Sequence of chain 1.A:
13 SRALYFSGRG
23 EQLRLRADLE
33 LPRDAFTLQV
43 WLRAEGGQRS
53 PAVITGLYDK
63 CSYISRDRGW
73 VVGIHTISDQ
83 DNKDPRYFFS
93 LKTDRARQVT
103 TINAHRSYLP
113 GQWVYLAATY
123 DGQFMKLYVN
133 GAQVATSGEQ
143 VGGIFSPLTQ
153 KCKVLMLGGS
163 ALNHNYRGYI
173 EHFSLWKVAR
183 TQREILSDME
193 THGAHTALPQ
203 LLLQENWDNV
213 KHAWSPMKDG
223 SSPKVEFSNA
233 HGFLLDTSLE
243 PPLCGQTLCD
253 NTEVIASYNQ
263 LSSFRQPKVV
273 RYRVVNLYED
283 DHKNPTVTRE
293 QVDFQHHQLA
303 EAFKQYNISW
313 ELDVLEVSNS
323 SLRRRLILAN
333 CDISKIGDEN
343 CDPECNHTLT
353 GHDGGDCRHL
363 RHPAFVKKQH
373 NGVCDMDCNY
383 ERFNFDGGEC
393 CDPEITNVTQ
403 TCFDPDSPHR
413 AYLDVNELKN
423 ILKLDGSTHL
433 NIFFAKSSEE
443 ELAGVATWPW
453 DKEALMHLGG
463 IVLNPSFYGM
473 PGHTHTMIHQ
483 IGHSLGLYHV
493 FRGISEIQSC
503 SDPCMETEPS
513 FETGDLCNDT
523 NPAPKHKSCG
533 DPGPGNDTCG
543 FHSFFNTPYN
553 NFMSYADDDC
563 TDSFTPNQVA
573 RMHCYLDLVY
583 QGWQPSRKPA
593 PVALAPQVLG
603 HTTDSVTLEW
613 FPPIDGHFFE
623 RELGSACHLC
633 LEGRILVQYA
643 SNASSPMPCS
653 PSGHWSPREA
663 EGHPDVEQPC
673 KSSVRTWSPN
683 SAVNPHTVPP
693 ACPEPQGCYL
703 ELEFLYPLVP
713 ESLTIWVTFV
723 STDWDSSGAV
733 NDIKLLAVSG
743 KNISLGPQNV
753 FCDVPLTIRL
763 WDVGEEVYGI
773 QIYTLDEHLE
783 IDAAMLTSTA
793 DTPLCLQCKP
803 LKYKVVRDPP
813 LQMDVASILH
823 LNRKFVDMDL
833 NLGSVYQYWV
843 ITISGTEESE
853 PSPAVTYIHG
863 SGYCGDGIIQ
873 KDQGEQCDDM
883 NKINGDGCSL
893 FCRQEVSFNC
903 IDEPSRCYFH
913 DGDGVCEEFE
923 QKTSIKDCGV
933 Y

This small molecule binds to this protein.
Small molecule (SMILES): CC(=O)N[C@@H]1[C@@H](O)[C@H](O)[C@@H](CO)O[C@H]1O

Binding-site contacts:
Ligand atom C4 contacts residue ASN399 of chain 1.A at 4.2 Å.
Ligand atom C3 contacts residue ASN399 of chain 1.A at 3.8 Å.
Ligand atom C1 contacts residue ASN399 of chain 1.A at 1.4 Å.
Ligand atom C1 contacts residue GLN402 of chain 1.A at 4.2 Å.
Ligand atom C5 contacts residue ASN399 of chain 1.A at 3.7 Å.
Ligand atom C2 contacts residue ASN399 of chain 1.A at 2.4 Å.
Ligand atom C7 contacts residue ASN399 of chain 1.A at 3.1 Å.
Ligand atom C8 contacts residue ASN399 of chain 1.A at 3.8 Å.
Ligand atom O5 contacts residue GLN402 of chain 1.A at 4.2 Å.
Ligand atom N2 contacts residue ASN399 of chain 1.A at 2.9 Å (h-bond).
Ligand atom C8 contacts residue THR398 of chain 1.A at 4.0 Å.
Ligand atom O5 contacts residue ASN399 of chain 1.A at 2.4 Å (h-bond).
Ligand atom O7 contacts residue ASN399 of chain 1.A at 3.1 Å (h-bond).